Binding-site contacts:
Ligand atom OAE contacts residue ILE101 of chain 1.B at 3.8 Å.
Ligand atom NAR contacts residue PHE157 of chain 1.B at 3.9 Å.
Ligand atom CAJ contacts residue LYS57 of chain 1.B at 3.9 Å.
Ligand atom NAQ contacts residue CYS106 of chain 1.B at 3.0 Å (h-bond).
Ligand atom CAL contacts residue ALA55 of chain 1.B at 3.4 Å (hydrophobic).
Ligand atom CAH contacts residue THR103 of chain 1.B at 3.6 Å.
Ligand atom CAP contacts residue LEU79 of chain 1.B at 3.8 Å (hydrophobic).
Ligand atom OAE contacts residue LYS57 of chain 1.B at 2.7 Å (salt-bridge).
Ligand atom CAL contacts residue GLN104 of chain 1.B at 3.6 Å.
Ligand atom OAD contacts residue ILE37 of chain 1.B at 3.6 Å.
Ligand atom OAF contacts residue ASP168 of chain 1.B at 3.2 Å.
Ligand atom CAB contacts residue GLY108 of chain 1.B at 3.7 Å.
Ligand atom CAK contacts residue THR103 of chain 1.B at 3.7 Å.
Ligand atom CAJ contacts residue THR103 of chain 1.B at 3.7 Å.
Ligand atom CAK contacts residue LEU88 of chain 1.B at 3.8 Å (hydrophobic).
Ligand atom CAB contacts residue TRP105 of chain 1.B at 3.8 Å (hydrophobic).
Ligand atom CAN contacts residue PHE157 of chain 1.B at 3.4 Å (hydrophobic).
Ligand atom NBA contacts residue TRP105 of chain 1.B at 3.6 Å.
Ligand atom CAA contacts residue LEU79 of chain 1.B at 3.7 Å (hydrophobic).
Ligand atom NAC contacts residue PHE157 of chain 1.B at 3.7 Å.
Ligand atom CAK contacts residue ALA55 of chain 1.B at 3.5 Å (hydrophobic).
Ligand atom CAX contacts residue PHE157 of chain 1.B at 3.8 Å (hydrophobic).
Ligand atom NAC contacts residue ASP168 of chain 1.B at 3.0 Å (salt-bridge).
Ligand atom CAM contacts residue TRP105 of chain 1.B at 3.4 Å (hydrophobic).
Ligand atom SBB contacts residue LYS57 of chain 1.B at 3.8 Å.
Ligand atom CAH contacts residue LYS57 of chain 1.B at 3.5 Å.
Ligand atom NAQ contacts residue TRP105 of chain 1.B at 3.4 Å.
Ligand atom CAZ contacts residue PHE157 of chain 1.B at 3.8 Å (hydrophobic).
Ligand atom NAC contacts residue GLY167 of chain 1.B at 3.5 Å.
Ligand atom CAG contacts residue ASP168 of chain 1.B at 3.5 Å.
Ligand atom CAO contacts residue LEU79 of chain 1.B at 3.7 Å (hydrophobic).
Ligand atom SBB contacts residue ASP168 of chain 1.B at 3.8 Å.
Ligand atom CAT contacts residue PHE157 of chain 1.B at 3.7 Å (hydrophobic).
Ligand atom CAU contacts residue LEU88 of chain 1.B at 3.7 Å (hydrophobic).
Ligand atom OAD contacts residue PHE157 of chain 1.B at 3.8 Å.
Ligand atom NAS contacts residue ASP168 of chain 1.B at 3.2 Å (salt-bridge).
Ligand atom CAA contacts residue LEU88 of chain 1.B at 3.2 Å (hydrophobic).
Ligand atom OAF contacts residue PHE169 of chain 1.B at 2.7 Å (h-bond).
Ligand atom OAE contacts residue GLU75 of chain 1.B at 3.8 Å.
Ligand atom CAM contacts residue CYS106 of chain 1.B at 3.2 Å (hydrophobic).

Sequence of chain 1.B:
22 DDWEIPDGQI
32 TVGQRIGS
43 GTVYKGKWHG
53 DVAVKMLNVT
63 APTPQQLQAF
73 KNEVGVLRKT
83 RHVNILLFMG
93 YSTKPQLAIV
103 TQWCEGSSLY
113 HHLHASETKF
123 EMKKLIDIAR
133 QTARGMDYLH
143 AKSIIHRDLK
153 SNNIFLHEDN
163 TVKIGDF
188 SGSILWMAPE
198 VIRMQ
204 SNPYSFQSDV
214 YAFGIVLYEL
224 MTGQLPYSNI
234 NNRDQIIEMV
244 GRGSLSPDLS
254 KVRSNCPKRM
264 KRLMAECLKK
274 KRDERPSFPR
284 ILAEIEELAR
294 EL

The small molecule below binds the protein below.
Small molecule (SMILES): CCCS(=O)(=O)Nc1cccc(Nc2ccc3ncn(C)c(=O)c3c2)c1C#N